Binding-site contacts:
Ligand atom C4 contacts residue ASN231 of chain 2.A at 4.3 Å.
Ligand atom C2 contacts residue ASN231 of chain 2.A at 2.5 Å.
Ligand atom C1 contacts residue ASN231 of chain 2.A at 1.4 Å.
Ligand atom C7 contacts residue ASN231 of chain 2.A at 3.3 Å.
Ligand atom O7 contacts residue ASN231 of chain 2.A at 3.1 Å (h-bond).
Ligand atom C5 contacts residue ASN231 of chain 2.A at 3.6 Å.
Ligand atom C8 contacts residue ASN231 of chain 2.A at 4.5 Å.
Ligand atom C3 contacts residue ASN231 of chain 2.A at 3.9 Å.
Ligand atom N2 contacts residue ASN231 of chain 2.A at 3.0 Å (h-bond).
Ligand atom O5 contacts residue ASN231 of chain 2.A at 2.3 Å (h-bond).

The small molecule below binds the protein below.
Small molecule (SMILES): CC(=O)N[C@@H]1[C@@H](O)[C@H](O)[C@@H](CO)O[C@H]1O

Sequence of chain 2.A:
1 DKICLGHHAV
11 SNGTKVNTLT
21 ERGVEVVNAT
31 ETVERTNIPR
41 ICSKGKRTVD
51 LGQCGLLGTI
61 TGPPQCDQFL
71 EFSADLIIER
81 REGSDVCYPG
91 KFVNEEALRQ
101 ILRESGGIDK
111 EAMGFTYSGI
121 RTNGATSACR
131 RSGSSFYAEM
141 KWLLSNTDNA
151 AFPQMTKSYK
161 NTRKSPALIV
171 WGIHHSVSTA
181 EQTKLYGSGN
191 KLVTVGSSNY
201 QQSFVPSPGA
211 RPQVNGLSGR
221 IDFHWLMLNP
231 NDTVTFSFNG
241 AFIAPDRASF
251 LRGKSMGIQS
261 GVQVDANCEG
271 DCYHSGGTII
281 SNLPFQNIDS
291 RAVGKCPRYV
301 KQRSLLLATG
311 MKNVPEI